Binding-site contacts:
Ligand atom C04 contacts residue TRP77 of chain 1.D at 3.7 Å (hydrophobic).
Ligand atom S12 contacts residue CYS212 of chain 1.C at 4.0 Å.
Ligand atom C10 contacts residue TRP77 of chain 1.D at 3.8 Å (hydrophobic).
Ligand atom C10 contacts residue LEU78 of chain 1.D at 3.8 Å (hydrophobic).
Ligand atom C02 contacts residue CYS212 of chain 1.C at 4.0 Å (hydrophobic).
Ligand atom O01 contacts residue GLU211 of chain 1.C at 3.9 Å.
Ligand atom C10 contacts residue LEU57 of chain 1.D at 3.4 Å (hydrophobic).
Ligand atom S12 contacts residue GLU211 of chain 1.C at 3.9 Å.
Ligand atom C20 contacts residue TRP171 of chain 1.C at 3.3 Å (hydrophobic).
Ligand atom C17 contacts residue TYR115 of chain 1.C at 3.8 Å (hydrophobic).
Ligand atom C16 contacts residue TYR210 of chain 1.C at 3.9 Å (hydrophobic).
Ligand atom C11 contacts residue TRP77 of chain 1.D at 3.6 Å (hydrophobic).
Ligand atom C09 contacts residue SER58 of chain 1.D at 3.8 Å.
Ligand atom O01 contacts residue CYS212 of chain 1.C at 3.4 Å.
Ligand atom C11 contacts residue SER58 of chain 1.D at 3.6 Å.
Ligand atom C07 contacts residue SER56 of chain 1.D at 3.9 Å.
Ligand atom C16 contacts residue TRP77 of chain 1.D at 3.9 Å (hydrophobic).
Ligand atom N13 contacts residue LEU141 of chain 1.D at 3.6 Å.
Ligand atom C15 contacts residue LEU141 of chain 1.D at 3.5 Å (hydrophobic).
Ligand atom C09 contacts residue LEU57 of chain 1.D at 3.3 Å (hydrophobic).
Ligand atom C04 contacts residue LEU141 of chain 1.D at 3.8 Å (hydrophobic).
Ligand atom C10 contacts residue SER58 of chain 1.D at 3.4 Å.
Ligand atom C17 contacts residue TYR210 of chain 1.C at 3.7 Å (hydrophobic).
Ligand atom C18 contacts residue TYR115 of chain 1.C at 3.9 Å (hydrophobic).
Ligand atom CL08 contacts residue ASP186 of chain 1.D at 3.6 Å.
Ligand atom C21 contacts residue TRP171 of chain 1.C at 3.9 Å (hydrophobic).
Ligand atom C21 contacts residue TRP77 of chain 1.D at 3.5 Å (hydrophobic).
Ligand atom C09 contacts residue SER56 of chain 1.D at 3.2 Å.
Ligand atom CL08 contacts residue SER56 of chain 1.D at 3.8 Å.
Ligand atom C05 contacts residue LEU141 of chain 1.D at 4.0 Å (hydrophobic).
Ligand atom C09 contacts residue GLN79 of chain 1.D at 3.6 Å.
Ligand atom C18 contacts residue TYR217 of chain 1.C at 3.6 Å (hydrophobic).
Ligand atom C02 contacts residue LEU141 of chain 1.D at 3.9 Å (hydrophobic).
Ligand atom N13 contacts residue TRP77 of chain 1.D at 3.9 Å.
Ligand atom O01 contacts residue TYR210 of chain 1.C at 3.1 Å.
Ligand atom C10 contacts residue GLN79 of chain 1.D at 3.5 Å.
Ligand atom C11 contacts residue LEU78 of chain 1.D at 3.6 Å (hydrophobic).
Ligand atom N19 contacts residue TRP171 of chain 1.C at 3.1 Å (h-bond).
Ligand atom C18 contacts residue TRP171 of chain 1.C at 3.7 Å (hydrophobic).
Ligand atom C11 contacts residue GLN79 of chain 1.D at 3.8 Å.

This small molecule binds to this protein.
Small molecule (SMILES): O=C(N[C@H]1CN2CCC1CC2)c1cc2cccc(Cl)c2s1

Sequence of chain 1.D:
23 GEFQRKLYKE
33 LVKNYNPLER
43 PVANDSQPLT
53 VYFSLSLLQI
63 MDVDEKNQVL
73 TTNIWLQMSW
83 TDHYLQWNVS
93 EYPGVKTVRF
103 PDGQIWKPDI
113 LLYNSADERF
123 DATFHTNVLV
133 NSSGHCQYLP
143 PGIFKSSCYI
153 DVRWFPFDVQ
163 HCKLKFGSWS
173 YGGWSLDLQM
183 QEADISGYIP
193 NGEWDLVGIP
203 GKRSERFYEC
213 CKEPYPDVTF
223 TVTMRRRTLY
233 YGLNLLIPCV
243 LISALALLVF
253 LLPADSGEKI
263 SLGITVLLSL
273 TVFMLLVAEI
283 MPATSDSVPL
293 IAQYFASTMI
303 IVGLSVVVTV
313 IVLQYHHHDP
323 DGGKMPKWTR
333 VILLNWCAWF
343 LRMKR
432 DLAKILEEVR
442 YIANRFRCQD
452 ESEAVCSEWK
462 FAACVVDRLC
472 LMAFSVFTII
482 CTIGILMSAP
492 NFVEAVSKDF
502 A

Sequence of chain 1.C:
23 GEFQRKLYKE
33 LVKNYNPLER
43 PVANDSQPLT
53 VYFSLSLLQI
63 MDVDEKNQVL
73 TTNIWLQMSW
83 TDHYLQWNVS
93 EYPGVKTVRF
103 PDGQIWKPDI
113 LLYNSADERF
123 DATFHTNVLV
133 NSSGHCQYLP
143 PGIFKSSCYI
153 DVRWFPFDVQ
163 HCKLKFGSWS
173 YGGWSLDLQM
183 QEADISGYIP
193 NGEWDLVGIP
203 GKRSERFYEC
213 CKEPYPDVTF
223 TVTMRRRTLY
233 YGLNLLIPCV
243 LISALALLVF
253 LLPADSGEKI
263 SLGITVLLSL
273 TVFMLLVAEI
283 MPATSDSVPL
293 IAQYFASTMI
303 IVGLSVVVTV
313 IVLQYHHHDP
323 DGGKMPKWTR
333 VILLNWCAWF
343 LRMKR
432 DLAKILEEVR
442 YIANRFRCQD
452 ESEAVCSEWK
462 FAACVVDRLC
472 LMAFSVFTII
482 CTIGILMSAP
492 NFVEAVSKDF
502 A